Binding-site contacts:
Ligand atom OE1 contacts residue GLN45 of chain 1.A at 3.3 Å.
Ligand atom CB contacts residue ASP94 of chain 1.A at 3.2 Å.
Ligand atom O contacts residue ILE41 of chain 1.A at 3.1 Å (h-bond).
Ligand atom O contacts residue THR44 of chain 1.A at 3.4 Å (h-bond).
Ligand atom ND2 contacts residue ILE75 of chain 1.A at 3.1 Å (h-bond).
Ligand atom C contacts residue ASP94 of chain 1.A at 3.3 Å.
Ligand atom CB contacts residue ASP40 of chain 1.A at 3.5 Å.
Ligand atom N contacts residue ASP94 of chain 1.A at 3.2 Å (salt-bridge).
Ligand atom O contacts residue THR100 of chain 1.A at 2.9 Å (h-bond).
Ligand atom N contacts residue ASP94 of chain 1.A at 3.3 Å (salt-bridge).
Ligand atom O contacts residue VAL43 of chain 1.A at 3.5 Å (h-bond).
Ligand atom CG1 contacts residue PHE102 of chain 1.A at 3.5 Å (hydrophobic).
Ligand atom CB contacts residue THR100 of chain 1.A at 3.4 Å.
Ligand atom CG contacts residue THR44 of chain 1.A at 3.3 Å.
Ligand atom CA contacts residue ASP40 of chain 1.A at 3.5 Å.
Ligand atom O contacts residue ASP94 of chain 1.A at 2.8 Å (salt-bridge).
Ligand atom CG contacts residue ASP92 of chain 1.A at 3.5 Å.
Ligand atom CA contacts residue THR100 of chain 1.A at 3.2 Å.
Ligand atom O contacts residue GLY98 of chain 1.A at 3.2 Å (h-bond).
Ligand atom N contacts residue THR100 of chain 1.A at 2.9 Å (h-bond).
Ligand atom CA contacts residue ILE41 of chain 1.A at 3.2 Å (hydrophobic).
Ligand atom N contacts residue ILE41 of chain 1.A at 2.9 Å (h-bond).
Ligand atom CB contacts residue THR96 of chain 1.A at 3.1 Å.
Ligand atom O contacts residue THR99 of chain 1.A at 3.2 Å.
Ligand atom O contacts residue THR42 of chain 1.A at 3.4 Å.
Ligand atom CB contacts residue ASP94 of chain 1.A at 3.3 Å.
Ligand atom CA contacts residue ASP94 of chain 1.A at 3.4 Å.
Ligand atom ND2 contacts residue ASP92 of chain 1.A at 3.1 Å (salt-bridge).
Ligand atom ND2 contacts residue THR96 of chain 1.A at 2.9 Å (h-bond).
Ligand atom CD1 contacts residue ILE41 of chain 1.A at 3.3 Å (hydrophobic).
Ligand atom O contacts residue VAL43 of chain 1.A at 2.8 Å (h-bond).
Ligand atom CD contacts residue PRO97 of chain 1.A at 3.5 Å (hydrophobic).
Ligand atom O contacts residue PHE102 of chain 1.A at 2.9 Å (h-bond).
Ligand atom N contacts residue VAL43 of chain 1.A at 2.9 Å (h-bond).
Ligand atom CG2 contacts residue ASP92 of chain 1.A at 3.5 Å.
Ligand atom OD1 contacts residue ASP92 of chain 1.A at 2.5 Å (salt-bridge).
Ligand atom N contacts residue ASP40 of chain 1.A at 2.8 Å (salt-bridge).
Ligand atom O contacts residue ASP40 of chain 1.A at 3.3 Å.
Ligand atom N contacts residue PHE102 of chain 1.A at 3.0 Å (h-bond).
Ligand atom N contacts residue GLY98 of chain 1.A at 2.7 Å (h-bond).

A small-molecule ligand and the protein it binds are described below.
Small molecule (SMILES): CC[C@H](C)[C@H](NC(=O)[C@H](C)NC(=O)[C@@H]1C=CC=N1)C(=O)N[C@H](C(=O)N[C@@H](CC(N)=O)C(=O)N[C@@H](CCCN=C(N)N)C(=O)N1CCC[C@H]1C(=O)N[C@H](C=O)CCC(N)=O)[C@@H](C)CC

Sequence of chain 1.A:
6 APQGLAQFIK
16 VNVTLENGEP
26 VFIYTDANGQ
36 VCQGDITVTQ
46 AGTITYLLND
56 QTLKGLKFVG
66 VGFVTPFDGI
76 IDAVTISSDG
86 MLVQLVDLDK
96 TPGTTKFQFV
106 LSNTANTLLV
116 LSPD